A small-molecule ligand and the protein it binds are described below.
Small molecule (SMILES): CC(=O)N[C@@H]1[C@@H](O)[C@H](O)[C@@H](CO)O[C@H]1O

Binding-site contacts:
Ligand atom O5 contacts residue ASN709 of chain 1.B at 2.4 Å (h-bond).
Ligand atom C5 contacts residue ASN709 of chain 1.B at 3.7 Å.
Ligand atom C2 contacts residue ASN709 of chain 1.B at 2.5 Å.
Ligand atom N2 contacts residue ASN709 of chain 1.B at 2.9 Å (h-bond).
Ligand atom C1 contacts residue ASN709 of chain 1.B at 1.4 Å.
Ligand atom N2 contacts residue ASN710 of chain 1.B at 4.4 Å.
Ligand atom C4 contacts residue ASN709 of chain 1.B at 4.2 Å.
Ligand atom C3 contacts residue ASN709 of chain 1.B at 3.8 Å.
Ligand atom C7 contacts residue ASN709 of chain 1.B at 4.0 Å.

Sequence of chain 1.B:
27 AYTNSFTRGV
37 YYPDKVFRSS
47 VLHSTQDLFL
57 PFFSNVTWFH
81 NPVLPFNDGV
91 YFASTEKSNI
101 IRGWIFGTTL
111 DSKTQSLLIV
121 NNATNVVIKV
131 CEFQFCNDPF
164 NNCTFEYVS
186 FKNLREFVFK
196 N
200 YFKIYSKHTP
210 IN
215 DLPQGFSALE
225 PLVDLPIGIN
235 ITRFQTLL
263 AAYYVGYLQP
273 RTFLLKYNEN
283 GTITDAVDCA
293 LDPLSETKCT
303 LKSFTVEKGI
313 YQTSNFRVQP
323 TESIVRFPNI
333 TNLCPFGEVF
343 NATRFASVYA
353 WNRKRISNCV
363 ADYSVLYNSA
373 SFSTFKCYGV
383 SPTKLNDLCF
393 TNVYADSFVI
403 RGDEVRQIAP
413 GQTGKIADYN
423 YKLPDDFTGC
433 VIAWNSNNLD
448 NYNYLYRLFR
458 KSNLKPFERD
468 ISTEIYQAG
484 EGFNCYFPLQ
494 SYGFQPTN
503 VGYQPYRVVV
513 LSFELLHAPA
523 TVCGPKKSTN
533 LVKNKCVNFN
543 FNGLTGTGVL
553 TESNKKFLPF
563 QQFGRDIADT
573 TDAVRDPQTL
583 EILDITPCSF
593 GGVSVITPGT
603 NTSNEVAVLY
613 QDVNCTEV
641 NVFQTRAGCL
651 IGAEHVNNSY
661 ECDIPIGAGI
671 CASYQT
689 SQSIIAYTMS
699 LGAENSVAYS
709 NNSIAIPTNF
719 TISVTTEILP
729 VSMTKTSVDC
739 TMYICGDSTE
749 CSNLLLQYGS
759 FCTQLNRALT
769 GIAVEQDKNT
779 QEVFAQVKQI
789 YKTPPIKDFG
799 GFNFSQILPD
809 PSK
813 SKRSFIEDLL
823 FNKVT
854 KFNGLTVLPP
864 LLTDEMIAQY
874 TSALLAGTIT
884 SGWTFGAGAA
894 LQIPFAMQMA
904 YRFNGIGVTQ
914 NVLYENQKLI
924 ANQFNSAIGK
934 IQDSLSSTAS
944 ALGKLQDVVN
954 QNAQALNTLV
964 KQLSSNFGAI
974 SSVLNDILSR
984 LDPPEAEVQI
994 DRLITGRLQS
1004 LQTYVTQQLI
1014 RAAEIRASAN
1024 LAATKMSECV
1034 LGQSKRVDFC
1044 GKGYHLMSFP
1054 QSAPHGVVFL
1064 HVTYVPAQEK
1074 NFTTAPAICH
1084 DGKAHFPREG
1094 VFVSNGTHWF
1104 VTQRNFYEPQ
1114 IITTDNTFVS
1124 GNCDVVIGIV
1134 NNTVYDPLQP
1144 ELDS